Sequence of chain 1.D:
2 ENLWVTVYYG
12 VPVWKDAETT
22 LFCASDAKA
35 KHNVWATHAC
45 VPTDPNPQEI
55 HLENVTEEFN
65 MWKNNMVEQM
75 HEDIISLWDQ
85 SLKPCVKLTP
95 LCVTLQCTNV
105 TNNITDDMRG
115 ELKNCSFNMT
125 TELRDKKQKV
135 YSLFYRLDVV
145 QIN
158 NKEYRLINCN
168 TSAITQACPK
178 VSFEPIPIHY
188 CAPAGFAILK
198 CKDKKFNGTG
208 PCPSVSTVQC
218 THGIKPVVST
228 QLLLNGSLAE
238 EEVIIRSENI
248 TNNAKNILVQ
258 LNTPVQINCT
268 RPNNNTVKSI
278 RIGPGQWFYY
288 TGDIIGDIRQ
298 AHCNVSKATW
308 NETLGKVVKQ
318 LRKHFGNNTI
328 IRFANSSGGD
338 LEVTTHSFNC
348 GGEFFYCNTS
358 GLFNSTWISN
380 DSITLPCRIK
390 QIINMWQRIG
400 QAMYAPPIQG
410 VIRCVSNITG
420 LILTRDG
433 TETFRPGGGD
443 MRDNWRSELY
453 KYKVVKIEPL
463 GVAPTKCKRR

Binding-site contacts:
Ligand atom C8 contacts residue ASP290 of chain 1.D at 3.8 Å.
Ligand atom C2 contacts residue VAL104 of chain 1.D at 4.4 Å (hydrophobic).
Ligand atom C7 contacts residue ASN118 of chain 1.D at 3.5 Å.
Ligand atom O7 contacts residue VAL104 of chain 1.D at 3.6 Å.
Ligand atom N2 contacts residue TYR135 of chain 1.D at 3.9 Å.
Ligand atom C1 contacts residue TYR135 of chain 1.D at 3.8 Å (hydrophobic).
Ligand atom C4 contacts residue ASN118 of chain 1.D at 4.2 Å.
Ligand atom O7 contacts residue ASN118 of chain 1.D at 3.8 Å.
Ligand atom C1 contacts residue VAL104 of chain 1.D at 4.3 Å (hydrophobic).
Ligand atom C3 contacts residue TYR135 of chain 1.D at 4.0 Å (hydrophobic).
Ligand atom C7 contacts residue VAL104 of chain 1.D at 4.2 Å (hydrophobic).
Ligand atom O5 contacts residue ASN118 of chain 1.D at 2.4 Å (h-bond).
Ligand atom O6 contacts residue SER120 of chain 1.D at 3.1 Å (h-bond).
Ligand atom C2 contacts residue ASN118 of chain 1.D at 2.5 Å.
Ligand atom O7 contacts residue TYR135 of chain 1.D at 3.5 Å.
Ligand atom N2 contacts residue ASN118 of chain 1.D at 2.9 Å (h-bond).
Ligand atom C8 contacts residue LEU137 of chain 1.D at 4.0 Å (hydrophobic).
Ligand atom O6 contacts residue TYR135 of chain 1.D at 4.3 Å.
Ligand atom C7 contacts residue TYR135 of chain 1.D at 4.5 Å (hydrophobic).
Ligand atom C1 contacts residue ASN118 of chain 1.D at 1.4 Å.
Ligand atom O4 contacts residue TYR135 of chain 1.D at 4.4 Å.
Ligand atom C3 contacts residue ASN118 of chain 1.D at 3.8 Å.
Ligand atom C2 contacts residue TYR135 of chain 1.D at 4.2 Å (hydrophobic).
Ligand atom C5 contacts residue ASN118 of chain 1.D at 3.7 Å.
Ligand atom O5 contacts residue TYR135 of chain 1.D at 4.5 Å.
Ligand atom C5 contacts residue TYR135 of chain 1.D at 4.1 Å (hydrophobic).
Ligand atom C6 contacts residue SER120 of chain 1.D at 4.3 Å.

The small molecule below binds the protein below.
Small molecule (SMILES): CC(=O)N[C@H]1[C@H](O[C@H]2[C@H](O)[C@@H](NC(C)=O)CO[C@@H]2CO)O[C@H](CO)[C@@H](O[C@@H]2O[C@H](CO)[C@@H](O)[C@H](O)[C@@H]2O)[C@@H]1O